The protein below binds the small molecule below.
Small molecule (SMILES): O=C[C@H](O)[C@@H](O)[C@H](O)CO

Sequence of chain 1.A:
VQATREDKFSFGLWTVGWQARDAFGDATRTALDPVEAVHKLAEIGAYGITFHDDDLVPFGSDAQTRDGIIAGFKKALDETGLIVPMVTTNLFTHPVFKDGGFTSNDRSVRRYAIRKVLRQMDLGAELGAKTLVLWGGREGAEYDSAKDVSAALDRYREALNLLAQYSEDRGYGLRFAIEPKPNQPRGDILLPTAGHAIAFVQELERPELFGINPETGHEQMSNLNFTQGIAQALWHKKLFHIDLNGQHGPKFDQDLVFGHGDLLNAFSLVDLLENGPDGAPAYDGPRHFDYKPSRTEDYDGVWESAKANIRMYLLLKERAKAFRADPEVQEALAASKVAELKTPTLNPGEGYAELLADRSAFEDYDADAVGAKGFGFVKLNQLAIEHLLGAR

Binding-site contacts:
Ligand atom O4 contacts residue GLU180 of chain 1.A at 2.5 Å (salt-bridge).
Ligand atom O5 contacts residue PHE93 of chain 1.A at 3.9 Å.
Ligand atom O2 contacts residue MN1 of chain 1.G at 4.0 Å.
Ligand atom O2 contacts residue ASP291 of chain 1.A at 2.7 Å (salt-bridge).
Ligand atom C4 contacts residue ASP291 of chain 1.A at 3.7 Å.
Ligand atom O5 contacts residue HIS53 of chain 1.A at 2.8 Å (h-bond).
Ligand atom O1 contacts residue ASP254 of chain 1.A at 3.5 Å (salt-bridge).
Ligand atom O4 contacts residue ASP244 of chain 1.A at 3.3 Å (salt-bridge).
Ligand atom O1 contacts residue HIS219 of chain 1.A at 3.5 Å (h-bond).
Ligand atom C1 contacts residue PHE25 of chain 1.B at 3.6 Å (hydrophobic).
Ligand atom C2 contacts residue GLU180 of chain 1.A at 3.8 Å.
Ligand atom C4 contacts residue GLU180 of chain 1.A at 3.4 Å.
Ligand atom O3 contacts residue ASP291 of chain 1.A at 2.9 Å (salt-bridge).
Ligand atom C1 contacts residue TRP136 of chain 1.A at 3.8 Å (hydrophobic).
Ligand atom O5 contacts residue TRP136 of chain 1.A at 3.5 Å.
Ligand atom O4 contacts residue MN1 of chain 1.F at 2.4 Å.
Ligand atom O2 contacts residue HIS219 of chain 1.A at 3.3 Å.
Ligand atom C2 contacts residue MN1 of chain 1.F at 3.3 Å.
Ligand atom C4 contacts residue MN1 of chain 1.F at 3.4 Å.
Ligand atom C5 contacts residue THR89 of chain 1.A at 4.1 Å.
Ligand atom O2 contacts residue GLU216 of chain 1.A at 2.7 Å (salt-bridge).
Ligand atom O2 contacts residue GLU180 of chain 1.A at 3.0 Å (salt-bridge).
Ligand atom C2 contacts residue ASP291 of chain 1.A at 3.7 Å.
Ligand atom C3 contacts residue ASP291 of chain 1.A at 3.5 Å.
Ligand atom O5 contacts residue THR89 of chain 1.A at 4.2 Å.
Ligand atom C2 contacts residue HIS219 of chain 1.A at 4.0 Å.
Ligand atom C3 contacts residue MN1 of chain 1.F at 3.7 Å.
Ligand atom O1 contacts residue PHE25 of chain 1.B at 3.5 Å.
Ligand atom O3 contacts residue MN1 of chain 1.F at 3.8 Å.
Ligand atom O4 contacts residue ASP291 of chain 1.A at 3.0 Å (salt-bridge).
Ligand atom O1 contacts residue TRP136 of chain 1.A at 3.6 Å.
Ligand atom C2 contacts residue TRP136 of chain 1.A at 3.7 Å (hydrophobic).
Ligand atom O1 contacts residue MN1 of chain 1.G at 3.6 Å.
Ligand atom O3 contacts residue TRP15 of chain 1.A at 3.5 Å (h-bond).
Ligand atom O1 contacts residue LYS182 of chain 1.A at 2.9 Å (salt-bridge).
Ligand atom C3 contacts residue TRP136 of chain 1.A at 3.8 Å (hydrophobic).
Ligand atom C4 contacts residue TRP136 of chain 1.A at 3.9 Å (hydrophobic).
Ligand atom O2 contacts residue MN1 of chain 1.F at 2.2 Å.
Ligand atom C5 contacts residue HIS53 of chain 1.A at 3.1 Å.
Ligand atom C2 contacts residue GLU216 of chain 1.A at 4.1 Å.

Sequence of chain 1.B:
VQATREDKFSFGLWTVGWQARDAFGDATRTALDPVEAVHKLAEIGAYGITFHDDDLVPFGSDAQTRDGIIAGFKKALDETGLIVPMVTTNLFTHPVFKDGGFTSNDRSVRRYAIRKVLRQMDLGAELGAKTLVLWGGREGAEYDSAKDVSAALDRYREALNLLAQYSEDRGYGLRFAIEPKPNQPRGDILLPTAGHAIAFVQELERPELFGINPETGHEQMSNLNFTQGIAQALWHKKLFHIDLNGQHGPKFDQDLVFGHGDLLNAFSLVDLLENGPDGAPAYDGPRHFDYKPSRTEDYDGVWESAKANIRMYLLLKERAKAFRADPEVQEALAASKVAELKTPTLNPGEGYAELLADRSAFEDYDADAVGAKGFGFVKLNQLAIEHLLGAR